This small molecule binds to this protein.
Small molecule (SMILES): CC[C@H](C)[C@H](NC(=O)[C@H](OCc1ccccc1)[C@H](O)[C@@H](O)[C@@H](OCc1ccccc1)C(=O)N[C@H](C(=O)NC)[C@@H](C)CC)C(=O)NC

Sequence of chain 1.B:
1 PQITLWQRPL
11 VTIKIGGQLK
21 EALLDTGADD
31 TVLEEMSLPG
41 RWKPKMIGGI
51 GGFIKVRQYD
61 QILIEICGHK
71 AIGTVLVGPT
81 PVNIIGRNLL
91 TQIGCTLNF

Binding-site contacts:
Ligand atom C33 contacts residue ILE84 of chain 1.B at 3.5 Å (hydrophobic).
Ligand atom C2 contacts residue GLY27 of chain 1.A at 3.2 Å.
Ligand atom O14 contacts residue ALA28 of chain 1.B at 3.6 Å.
Ligand atom C22 contacts residue ILE50 of chain 1.B at 3.6 Å (hydrophobic).
Ligand atom C26 contacts residue ASP29 of chain 1.A at 3.5 Å.
Ligand atom O7 contacts residue GLY49 of chain 1.B at 3.2 Å.
Ligand atom O14 contacts residue GLY27 of chain 1.B at 3.5 Å (h-bond).
Ligand atom O27 contacts residue ASP25 of chain 1.B at 2.7 Å (salt-bridge).
Ligand atom O27 contacts residue ASP25 of chain 1.A at 2.7 Å (salt-bridge).
Ligand atom C5 contacts residue GLY27 of chain 1.B at 3.4 Å.
Ligand atom C45 contacts residue GLY27 of chain 1.B at 3.7 Å.
Ligand atom O32 contacts residue ASP25 of chain 1.B at 3.4 Å (salt-bridge).
Ligand atom C47 contacts residue VAL32 of chain 1.B at 3.7 Å (hydrophobic).
Ligand atom N15 contacts residue GLY48 of chain 1.B at 3.0 Å (h-bond).
Ligand atom C9 contacts residue GLY48 of chain 1.B at 3.4 Å.
Ligand atom C39 contacts residue ILE50 of chain 1.A at 3.5 Å (hydrophobic).
Ligand atom C16 contacts residue ASP29 of chain 1.B at 3.6 Å.
Ligand atom O32 contacts residue ILE50 of chain 1.A at 3.5 Å.
Ligand atom O24 contacts residue ALA28 of chain 1.A at 3.6 Å.
Ligand atom O28 contacts residue ASP25 of chain 1.B at 2.7 Å (salt-bridge).
Ligand atom C3 contacts residue ASP25 of chain 1.B at 3.5 Å.
Ligand atom N8 contacts residue GLY27 of chain 1.B at 3.1 Å (h-bond).
Ligand atom C35 contacts residue VAL82 of chain 1.B at 3.7 Å (hydrophobic).
Ligand atom C33 contacts residue ASP25 of chain 1.B at 3.5 Å.
Ligand atom C30 contacts residue ASP25 of chain 1.A at 3.5 Å.
Ligand atom O24 contacts residue ASP29 of chain 1.A at 2.9 Å (salt-bridge).
Ligand atom O14 contacts residue ASP29 of chain 1.B at 2.9 Å (salt-bridge).
Ligand atom N18 contacts residue GLY27 of chain 1.A at 3.1 Å (h-bond).
Ligand atom C38 contacts residue PRO81 of chain 1.B at 3.7 Å (hydrophobic).
Ligand atom C2 contacts residue ASP25 of chain 1.B at 3.6 Å.
Ligand atom C46 contacts residue VAL32 of chain 1.A at 3.6 Å (hydrophobic).
Ligand atom C3 contacts residue ASP25 of chain 1.A at 3.4 Å.
Ligand atom C16 contacts residue ARG8 of chain 1.A at 3.4 Å.
Ligand atom O17 contacts residue GLY49 of chain 1.A at 3.4 Å.
Ligand atom C42 contacts residue PRO81 of chain 1.A at 3.6 Å (hydrophobic).
Ligand atom C30 contacts residue ILE84 of chain 1.A at 3.4 Å (hydrophobic).
Ligand atom O24 contacts residue GLY27 of chain 1.A at 3.6 Å (h-bond).
Ligand atom C19 contacts residue GLY48 of chain 1.A at 3.5 Å.
Ligand atom N25 contacts residue GLY48 of chain 1.A at 2.9 Å (h-bond).
Ligand atom C26 contacts residue ARG8 of chain 1.B at 3.4 Å.

Sequence of chain 1.A:
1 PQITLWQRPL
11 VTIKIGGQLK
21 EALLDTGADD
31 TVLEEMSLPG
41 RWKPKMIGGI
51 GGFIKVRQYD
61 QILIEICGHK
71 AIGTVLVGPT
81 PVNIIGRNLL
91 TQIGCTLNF